Sequence of chain 1.B:
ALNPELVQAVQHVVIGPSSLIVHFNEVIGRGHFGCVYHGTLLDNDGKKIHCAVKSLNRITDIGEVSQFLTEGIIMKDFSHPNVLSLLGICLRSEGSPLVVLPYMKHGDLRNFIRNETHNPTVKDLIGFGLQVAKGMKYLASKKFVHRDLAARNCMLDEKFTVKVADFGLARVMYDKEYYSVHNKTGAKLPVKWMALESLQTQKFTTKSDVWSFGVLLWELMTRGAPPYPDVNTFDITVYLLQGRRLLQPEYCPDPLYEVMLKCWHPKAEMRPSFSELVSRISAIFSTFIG

Binding-site contacts:
Ligand atom C16 contacts residue MET94 of chain 1.B at 3.6 Å (hydrophobic).
Ligand atom C15 contacts residue GLY91 of chain 1.B at 3.8 Å.
Ligand atom C5 contacts residue PHE163 of chain 1.B at 3.8 Å (hydrophobic).
Ligand atom C14 contacts residue LEU105 of chain 1.B at 3.8 Å (hydrophobic).
Ligand atom N3 contacts residue ALA189 of chain 1.B at 3.4 Å.
Ligand atom C4 contacts residue VAL183 of chain 1.B at 3.4 Å (hydrophobic).
Ligand atom C18 contacts residue ARG190 of chain 1.B at 3.8 Å.
Ligand atom N contacts residue LEU120 of chain 1.B at 3.9 Å.
Ligand atom N3 contacts residue ARG190 of chain 1.B at 2.9 Å (salt-bridge).
Ligand atom N1 contacts residue ASP185 of chain 1.B at 2.8 Å (salt-bridge).
Ligand atom O1 contacts residue ASP185 of chain 1.B at 2.9 Å (salt-bridge).
Ligand atom C6 contacts residue ASP185 of chain 1.B at 3.9 Å.
Ligand atom C12 contacts residue VAL118 of chain 1.B at 3.8 Å (hydrophobic).
Ligand atom C13 contacts residue LEU105 of chain 1.B at 3.8 Å (hydrophobic).
Ligand atom C10 contacts residue VAL118 of chain 1.B at 3.9 Å (hydrophobic).
Ligand atom C3 contacts residue VAL183 of chain 1.B at 3.4 Å (hydrophobic).
Ligand atom C7 contacts residue MET94 of chain 1.B at 3.6 Å (hydrophobic).
Ligand atom C10 contacts residue ASP185 of chain 1.B at 3.6 Å.
Ligand atom C3 contacts residue ALA184 of chain 1.B at 3.8 Å (hydrophobic).
Ligand atom C3 contacts residue LEU103 of chain 1.B at 3.5 Å (hydrophobic).
Ligand atom C11 contacts residue ASP185 of chain 1.B at 3.4 Å.
Ligand atom N1 contacts residue LYS73 of chain 1.B at 3.8 Å.
Ligand atom C17 contacts residue MET94 of chain 1.B at 3.4 Å (hydrophobic).
Ligand atom O contacts residue LYS73 of chain 1.B at 2.8 Å (salt-bridge).
Ligand atom C14 contacts residue ILE108 of chain 1.B at 3.9 Å (hydrophobic).
Ligand atom C4 contacts residue PHE97 of chain 1.B at 3.9 Å (hydrophobic).
Ligand atom C8 contacts residue MET94 of chain 1.B at 3.6 Å (hydrophobic).
Ligand atom C12 contacts residue MET94 of chain 1.B at 3.5 Å (hydrophobic).
Ligand atom C13 contacts residue MET94 of chain 1.B at 3.7 Å (hydrophobic).
Ligand atom C contacts residue LEU103 of chain 1.B at 3.3 Å (hydrophobic).
Ligand atom C18 contacts residue PHE87 of chain 1.B at 3.8 Å (hydrophobic).
Ligand atom O1 contacts residue ALA184 of chain 1.B at 3.5 Å.
Ligand atom C10 contacts residue LYS73 of chain 1.B at 3.7 Å.
Ligand atom C15 contacts residue PHE87 of chain 1.B at 3.5 Å (hydrophobic).
Ligand atom C1 contacts residue LEU103 of chain 1.B at 3.8 Å (hydrophobic).
Ligand atom C13 contacts residue VAL118 of chain 1.B at 3.6 Å (hydrophobic).
Ligand atom O contacts residue ASP185 of chain 1.B at 3.7 Å.
Ligand atom C15 contacts residue MET94 of chain 1.B at 3.8 Å (hydrophobic).
Ligand atom C9 contacts residue VAL118 of chain 1.B at 3.8 Å (hydrophobic).
Ligand atom C14 contacts residue MET94 of chain 1.B at 3.8 Å (hydrophobic).

This small molecule binds to this protein.
Small molecule (SMILES): C[C@@H](c1ccccc1)n1cc(-c2cccc3cn[nH]c23)c(=O)[nH]c1=O